The protein below binds the small molecule below.
Small molecule (SMILES): CC(=O)N[C@H]1[C@H](O[C@H]2[C@H](O)[C@@H](NC(C)=O)CO[C@@H]2CO)O[C@H](CO)[C@@H](O)[C@@H]1O

Binding-site contacts:
Ligand atom C1 contacts residue ASN154 of chain 24.E at 3.4 Å.
Ligand atom O7 contacts residue ASN154 of chain 24.E at 2.6 Å (h-bond).
Ligand atom C1 contacts residue THR156 of chain 24.E at 3.6 Å.
Ligand atom C2 contacts residue ASN154 of chain 24.E at 3.5 Å.
Ligand atom N2 contacts residue ASN154 of chain 24.E at 3.8 Å.
Ligand atom O5 contacts residue ASN154 of chain 24.E at 4.0 Å.
Ligand atom C6 contacts residue MET151 of chain 24.E at 4.5 Å (hydrophobic).
Ligand atom C7 contacts residue THR156 of chain 24.E at 3.9 Å.
Ligand atom C7 contacts residue ASN154 of chain 24.E at 3.3 Å.
Ligand atom N2 contacts residue THR156 of chain 24.E at 3.6 Å (h-bond).
Ligand atom C8 contacts residue ASN154 of chain 24.E at 3.6 Å.
Ligand atom C8 contacts residue THR156 of chain 24.E at 4.0 Å.
Ligand atom C2 contacts residue THR156 of chain 24.E at 4.2 Å.
Ligand atom O6 contacts residue MET151 of chain 24.E at 3.4 Å.

Sequence of chain 24.E:
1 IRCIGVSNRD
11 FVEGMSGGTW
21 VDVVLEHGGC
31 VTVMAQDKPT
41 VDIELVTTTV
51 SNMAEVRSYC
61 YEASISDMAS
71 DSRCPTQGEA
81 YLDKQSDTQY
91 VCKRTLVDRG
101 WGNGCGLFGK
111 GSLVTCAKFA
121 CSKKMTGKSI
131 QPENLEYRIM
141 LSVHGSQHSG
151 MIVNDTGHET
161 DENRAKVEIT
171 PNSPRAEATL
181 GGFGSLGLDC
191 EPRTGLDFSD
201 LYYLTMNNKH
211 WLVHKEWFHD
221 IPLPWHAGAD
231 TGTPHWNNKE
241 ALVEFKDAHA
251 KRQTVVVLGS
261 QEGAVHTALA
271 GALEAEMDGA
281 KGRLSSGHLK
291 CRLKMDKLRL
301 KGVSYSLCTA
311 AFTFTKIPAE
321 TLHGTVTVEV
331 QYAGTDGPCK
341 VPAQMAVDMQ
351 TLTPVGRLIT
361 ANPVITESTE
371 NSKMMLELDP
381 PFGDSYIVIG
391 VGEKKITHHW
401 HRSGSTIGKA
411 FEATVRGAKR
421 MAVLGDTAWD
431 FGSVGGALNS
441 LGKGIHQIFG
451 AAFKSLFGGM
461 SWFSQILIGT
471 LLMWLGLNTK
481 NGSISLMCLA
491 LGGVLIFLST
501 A